Sequence of chain 1.A:
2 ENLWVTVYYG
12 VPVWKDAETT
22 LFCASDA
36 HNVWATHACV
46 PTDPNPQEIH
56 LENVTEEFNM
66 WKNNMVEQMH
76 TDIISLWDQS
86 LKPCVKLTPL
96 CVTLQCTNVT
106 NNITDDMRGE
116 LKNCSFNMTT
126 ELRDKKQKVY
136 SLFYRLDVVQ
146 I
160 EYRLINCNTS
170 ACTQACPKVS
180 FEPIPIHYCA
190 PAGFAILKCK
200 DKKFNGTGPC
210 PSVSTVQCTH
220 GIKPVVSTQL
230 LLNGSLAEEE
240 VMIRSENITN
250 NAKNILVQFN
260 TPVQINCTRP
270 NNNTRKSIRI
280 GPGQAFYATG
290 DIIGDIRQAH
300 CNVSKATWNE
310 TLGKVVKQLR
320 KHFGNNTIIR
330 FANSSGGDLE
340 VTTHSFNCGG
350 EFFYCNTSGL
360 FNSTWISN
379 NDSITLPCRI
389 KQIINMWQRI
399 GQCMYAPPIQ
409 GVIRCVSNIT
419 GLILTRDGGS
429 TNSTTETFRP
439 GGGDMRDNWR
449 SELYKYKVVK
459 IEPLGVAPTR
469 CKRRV

Sequence of chain 1.K:
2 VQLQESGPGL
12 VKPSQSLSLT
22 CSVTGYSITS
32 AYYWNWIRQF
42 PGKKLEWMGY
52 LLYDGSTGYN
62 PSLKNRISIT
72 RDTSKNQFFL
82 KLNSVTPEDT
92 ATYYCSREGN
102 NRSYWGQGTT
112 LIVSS

Binding-site contacts:
Ligand atom O4 contacts residue GLN3 of chain 1.K at 4.1 Å.
Ligand atom O6 contacts residue ASN416 of chain 1.A at 4.1 Å.
Ligand atom C5 contacts residue ASN416 of chain 1.A at 3.6 Å.
Ligand atom O5 contacts residue PRO261 of chain 1.A at 4.0 Å.
Ligand atom C1 contacts residue ASN416 of chain 1.A at 1.4 Å.
Ligand atom C4 contacts residue ASN416 of chain 1.A at 4.2 Å.
Ligand atom O3 contacts residue GLN3 of chain 1.K at 4.1 Å.
Ligand atom O6 contacts residue GLN263 of chain 1.A at 4.4 Å.
Ligand atom C8 contacts residue ASN232 of chain 1.A at 4.1 Å.
Ligand atom O7 contacts residue GLY233 of chain 1.A at 4.5 Å.
Ligand atom C3 contacts residue ASN416 of chain 1.A at 3.7 Å.
Ligand atom C2 contacts residue ASN416 of chain 1.A at 2.4 Å.
Ligand atom O5 contacts residue ASN416 of chain 1.A at 2.3 Å (h-bond).
Ligand atom O6 contacts residue PRO261 of chain 1.A at 4.1 Å.
Ligand atom C7 contacts residue ASN416 of chain 1.A at 3.4 Å.
Ligand atom N2 contacts residue ASN416 of chain 1.A at 2.8 Å (h-bond).
Ligand atom O7 contacts residue ASN416 of chain 1.A at 3.6 Å (h-bond).
Ligand atom C6 contacts residue PRO261 of chain 1.A at 4.4 Å (hydrophobic).
Ligand atom C8 contacts residue LYS222 of chain 1.A at 4.2 Å.
Ligand atom C8 contacts residue ASN416 of chain 1.A at 4.5 Å.

The small molecule below binds the protein below.
Small molecule (SMILES): CC(=O)N[C@H]1[C@H](O[C@H]2[C@H](O)[C@@H](NC(C)=O)CO[C@@H]2CO)O[C@H](CO)[C@@H](O[C@@H]2O[C@H](CO)[C@@H](O)[C@H](O[C@H]3O[C@H](CO)[C@@H](O)[C@H](O)[C@@H]3O)[C@@H]2O)[C@@H]1O